Binding-site contacts:
Ligand atom N2 contacts residue GLU281 of chain 1.B at 3.1 Å (salt-bridge).
Ligand atom C2 contacts residue ASN282 of chain 1.B at 3.5 Å.
Ligand atom C8 contacts residue ASN280 of chain 1.B at 3.9 Å.
Ligand atom C7 contacts residue GLU281 of chain 1.B at 3.0 Å.
Ligand atom O7 contacts residue ASN282 of chain 1.B at 2.8 Å (h-bond).
Ligand atom C1 contacts residue ASN282 of chain 1.B at 3.0 Å.
Ligand atom C1 contacts residue GLU281 of chain 1.B at 3.2 Å.
Ligand atom C2 contacts residue GLU281 of chain 1.B at 3.8 Å.
Ligand atom O7 contacts residue GLU281 of chain 1.B at 3.4 Å (salt-bridge).
Ligand atom O7 contacts residue ASN280 of chain 1.B at 3.8 Å.
Ligand atom O5 contacts residue GLU281 of chain 1.B at 4.5 Å.
Ligand atom O5 contacts residue ASN282 of chain 1.B at 3.4 Å (h-bond).
Ligand atom C8 contacts residue GLU281 of chain 1.B at 3.4 Å.
Ligand atom C7 contacts residue ASN282 of chain 1.B at 3.8 Å.
Ligand atom C7 contacts residue ASN280 of chain 1.B at 4.3 Å.
Ligand atom N2 contacts residue ASN282 of chain 1.B at 4.1 Å.

Sequence of chain 1.B:
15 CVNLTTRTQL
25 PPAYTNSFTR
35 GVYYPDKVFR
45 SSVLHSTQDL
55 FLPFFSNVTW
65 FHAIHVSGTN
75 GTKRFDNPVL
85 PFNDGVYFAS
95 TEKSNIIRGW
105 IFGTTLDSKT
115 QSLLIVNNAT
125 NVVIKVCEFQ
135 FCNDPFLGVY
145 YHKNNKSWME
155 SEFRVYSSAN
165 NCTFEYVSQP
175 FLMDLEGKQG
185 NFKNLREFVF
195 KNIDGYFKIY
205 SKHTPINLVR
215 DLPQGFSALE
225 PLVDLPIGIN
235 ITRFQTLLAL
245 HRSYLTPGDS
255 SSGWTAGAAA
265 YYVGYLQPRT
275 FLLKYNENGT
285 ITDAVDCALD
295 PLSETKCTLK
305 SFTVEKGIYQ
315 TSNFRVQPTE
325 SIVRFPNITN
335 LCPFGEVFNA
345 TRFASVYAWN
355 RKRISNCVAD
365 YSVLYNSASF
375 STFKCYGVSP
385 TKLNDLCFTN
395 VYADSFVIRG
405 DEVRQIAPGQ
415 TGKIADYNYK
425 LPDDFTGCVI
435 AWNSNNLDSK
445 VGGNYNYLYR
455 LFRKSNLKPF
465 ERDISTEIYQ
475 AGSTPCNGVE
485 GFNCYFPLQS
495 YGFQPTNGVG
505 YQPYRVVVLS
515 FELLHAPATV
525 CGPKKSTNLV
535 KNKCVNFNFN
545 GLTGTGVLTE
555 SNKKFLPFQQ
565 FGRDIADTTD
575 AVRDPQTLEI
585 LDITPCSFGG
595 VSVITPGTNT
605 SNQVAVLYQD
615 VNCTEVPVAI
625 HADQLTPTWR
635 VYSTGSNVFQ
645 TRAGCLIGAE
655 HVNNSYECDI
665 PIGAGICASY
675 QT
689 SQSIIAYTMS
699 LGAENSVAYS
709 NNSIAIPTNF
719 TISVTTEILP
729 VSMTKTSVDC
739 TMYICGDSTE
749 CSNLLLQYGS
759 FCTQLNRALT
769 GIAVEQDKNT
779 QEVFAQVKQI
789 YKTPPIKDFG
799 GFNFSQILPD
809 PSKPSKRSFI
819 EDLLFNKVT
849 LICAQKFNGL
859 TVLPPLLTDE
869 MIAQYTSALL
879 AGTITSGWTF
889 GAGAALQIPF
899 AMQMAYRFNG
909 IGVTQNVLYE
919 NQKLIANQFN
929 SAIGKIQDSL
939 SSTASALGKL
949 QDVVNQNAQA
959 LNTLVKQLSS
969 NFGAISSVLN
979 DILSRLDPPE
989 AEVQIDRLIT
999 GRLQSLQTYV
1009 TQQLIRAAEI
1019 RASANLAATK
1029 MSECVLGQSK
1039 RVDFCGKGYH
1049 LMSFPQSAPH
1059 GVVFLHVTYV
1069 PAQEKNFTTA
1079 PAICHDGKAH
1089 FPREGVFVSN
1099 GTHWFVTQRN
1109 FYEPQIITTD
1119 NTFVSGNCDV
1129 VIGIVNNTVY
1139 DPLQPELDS

A protein and the small-molecule ligand that binds it are described below.
Small molecule (SMILES): CC(=O)N[C@@H]1[C@@H](O)[C@H](O)[C@@H](CO)O[C@H]1O